Sequence of chain 1.B:
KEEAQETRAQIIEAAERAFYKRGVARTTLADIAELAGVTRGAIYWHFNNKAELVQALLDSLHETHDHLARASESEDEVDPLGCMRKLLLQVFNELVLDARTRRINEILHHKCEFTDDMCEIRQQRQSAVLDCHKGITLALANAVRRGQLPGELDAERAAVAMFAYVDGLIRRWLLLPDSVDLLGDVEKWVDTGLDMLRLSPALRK

A protein and the small-molecule ligand that binds it are described below.
Small molecule (SMILES): O=C(N[C@H](CO)[C@H](O)c1ccc([N+](=O)[O-])cc1)C(Cl)Cl

Binding-site contacts:
Ligand atom O4 contacts residue ILE175 of chain 1.B at 4.2 Å.
Ligand atom O5 contacts residue PHE168 of chain 1.B at 3.9 Å.
Ligand atom O9B contacts residue GLY140 of chain 1.B at 3.7 Å.
Ligand atom CL2 contacts residue HIS70 of chain 1.B at 3.8 Å.
Ligand atom C11 contacts residue ILE141 of chain 1.B at 3.9 Å (hydrophobic).
Ligand atom C10 contacts residue MET89 of chain 1.B at 3.8 Å (hydrophobic).
Ligand atom O9A contacts residue GLU78 of chain 1.B at 3.0 Å (salt-bridge).
Ligand atom N9 contacts residue GLU78 of chain 1.B at 3.4 Å (salt-bridge).
Ligand atom N9 contacts residue ILE141 of chain 1.B at 3.9 Å.
Ligand atom CL2 contacts residue LEU66 of chain 1.B at 3.9 Å.
Ligand atom C9 contacts residue ILE141 of chain 1.B at 3.7 Å (hydrophobic).
Ligand atom C8 contacts residue CYS137 of chain 1.B at 3.6 Å (hydrophobic).
Ligand atom C4 contacts residue VAL171 of chain 1.B at 3.6 Å (hydrophobic).
Ligand atom CL1 contacts residue CYS137 of chain 1.B at 3.4 Å.
Ligand atom O9B contacts residue ILE141 of chain 1.B at 4.2 Å.
Ligand atom O4 contacts residue VAL171 of chain 1.B at 3.3 Å.
Ligand atom N9 contacts residue GLY140 of chain 1.B at 3.8 Å.
Ligand atom C2 contacts residue VAL96 of chain 1.B at 4.2 Å (hydrophobic).
Ligand atom C4 contacts residue VAL96 of chain 1.B at 3.6 Å (hydrophobic).
Ligand atom C6 contacts residue ILE141 of chain 1.B at 4.1 Å (hydrophobic).
Ligand atom C7 contacts residue ILE141 of chain 1.B at 4.2 Å (hydrophobic).
Ligand atom O9A contacts residue ALA74 of chain 1.B at 3.6 Å.
Ligand atom C5 contacts residue LEU93 of chain 1.B at 4.1 Å (hydrophobic).
Ligand atom O9A contacts residue SER77 of chain 1.B at 3.5 Å (h-bond).
Ligand atom C6 contacts residue CYS137 of chain 1.B at 4.2 Å (hydrophobic).
Ligand atom C3 contacts residue VAL96 of chain 1.B at 3.9 Å (hydrophobic).
Ligand atom C11 contacts residue MET89 of chain 1.B at 3.9 Å (hydrophobic).
Ligand atom C8 contacts residue ILE141 of chain 1.B at 4.0 Å (hydrophobic).
Ligand atom C11 contacts residue LEU92 of chain 1.B at 4.1 Å (hydrophobic).
Ligand atom O5 contacts residue CYS137 of chain 1.B at 3.9 Å.
Ligand atom C10 contacts residue ILE141 of chain 1.B at 3.7 Å (hydrophobic).
Ligand atom O2 contacts residue VAL96 of chain 1.B at 3.4 Å.
Ligand atom O9B contacts residue GLU78 of chain 1.B at 3.0 Å (salt-bridge).
Ligand atom CL2 contacts residue HIS67 of chain 1.B at 3.4 Å.
Ligand atom O2 contacts residue LEU92 of chain 1.B at 4.0 Å.
Ligand atom O5 contacts residue ILE141 of chain 1.B at 3.8 Å.
Ligand atom C3 contacts residue LEU92 of chain 1.B at 4.2 Å (hydrophobic).
Ligand atom C6 contacts residue LEU92 of chain 1.B at 4.2 Å (hydrophobic).
Ligand atom C7 contacts residue CYS137 of chain 1.B at 3.2 Å (hydrophobic).
Ligand atom O2 contacts residue HIS70 of chain 1.B at 3.4 Å.